Sequence of chain 1.A:
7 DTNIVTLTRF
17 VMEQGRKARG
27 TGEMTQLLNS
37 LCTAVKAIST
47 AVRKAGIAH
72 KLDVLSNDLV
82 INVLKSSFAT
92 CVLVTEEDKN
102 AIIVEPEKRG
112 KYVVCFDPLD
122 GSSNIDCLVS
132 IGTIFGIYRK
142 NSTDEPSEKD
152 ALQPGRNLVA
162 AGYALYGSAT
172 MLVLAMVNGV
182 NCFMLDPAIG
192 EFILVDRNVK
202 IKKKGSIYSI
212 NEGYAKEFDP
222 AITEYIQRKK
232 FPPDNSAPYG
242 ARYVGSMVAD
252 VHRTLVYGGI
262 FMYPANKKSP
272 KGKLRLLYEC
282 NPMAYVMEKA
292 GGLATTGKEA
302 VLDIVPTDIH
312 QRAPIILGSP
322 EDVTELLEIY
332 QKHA

This protein binds this small molecule.
Small molecule (SMILES): O=P(O)(O)OC[C@@H]1O[C@H](COP(=O)(O)O)[C@@H](O)[C@@H]1O

Binding-site contacts:
Ligand atom O2P contacts residue SER123 of chain 1.B at 3.6 Å (h-bond).
Ligand atom O1P contacts residue GLU97 of chain 1.B at 3.5 Å (salt-bridge).
Ligand atom O6P contacts residue ASN212 of chain 1.B at 2.8 Å (h-bond).
Ligand atom O3 contacts residue MET248 of chain 1.B at 2.4 Å (h-bond).
Ligand atom O1P contacts residue GLU280 of chain 1.B at 3.9 Å.
Ligand atom O6P contacts residue TYR264 of chain 1.B at 3.8 Å.
Ligand atom C4 contacts residue GLY246 of chain 1.B at 3.5 Å.
Ligand atom P1 contacts residue GLY122 of chain 1.B at 3.2 Å.
Ligand atom C5 contacts residue LYS274 of chain 1.B at 3.7 Å.
Ligand atom P1 contacts residue ZN1 of chain 1.F at 3.5 Å.
Ligand atom P1 contacts residue ZN1 of chain 1.G at 3.6 Å.
Ligand atom O3 contacts residue ASP121 of chain 1.B at 3.4 Å (salt-bridge).
Ligand atom O1 contacts residue GLY122 of chain 1.B at 2.6 Å (h-bond).
Ligand atom C2 contacts residue ASP121 of chain 1.B at 3.9 Å.
Ligand atom O5P contacts residue TYR264 of chain 1.B at 3.5 Å (h-bond).
Ligand atom C6 contacts residue LYS274 of chain 1.B at 3.1 Å.
Ligand atom O4P contacts residue ARG243 of chain 1.A at 2.7 Å (salt-bridge).
Ligand atom O6P contacts residue TYR244 of chain 1.B at 2.8 Å (h-bond).
Ligand atom O2P contacts residue ZN1 of chain 1.F at 3.9 Å.
Ligand atom O3 contacts residue GLY246 of chain 1.B at 3.6 Å (h-bond).
Ligand atom O2P contacts residue LEU120 of chain 1.B at 3.6 Å.
Ligand atom O2P contacts residue ZN1 of chain 1.G at 2.5 Å.
Ligand atom O1P contacts residue ZN1 of chain 1.F at 2.4 Å.
Ligand atom O4 contacts residue TYR244 of chain 1.B at 3.5 Å (h-bond).
Ligand atom O3 contacts residue SER247 of chain 1.B at 3.0 Å.
Ligand atom O4P contacts residue ASN212 of chain 1.B at 3.6 Å (h-bond).
Ligand atom P2 contacts residue ASN212 of chain 1.B at 3.3 Å.
Ligand atom O5 contacts residue LYS274 of chain 1.B at 3.3 Å (salt-bridge).
Ligand atom O1P contacts residue ZN1 of chain 1.G at 3.8 Å.
Ligand atom O5P contacts residue TYR215 of chain 1.B at 2.7 Å (h-bond).
Ligand atom C1 contacts residue ASP121 of chain 1.B at 3.9 Å.
Ligand atom O5P contacts residue ASN212 of chain 1.B at 3.2 Å (h-bond).
Ligand atom O6P contacts residue ARG243 of chain 1.A at 3.8 Å.
Ligand atom O6 contacts residue LYS274 of chain 1.B at 3.5 Å (salt-bridge).
Ligand atom O1 contacts residue ASP121 of chain 1.B at 3.1 Å (salt-bridge).
Ligand atom O2P contacts residue ASP121 of chain 1.B at 3.3 Å.
Ligand atom C1 contacts residue GLY122 of chain 1.B at 3.6 Å.
Ligand atom O4 contacts residue GLY246 of chain 1.B at 3.5 Å.
Ligand atom C3 contacts residue MET248 of chain 1.B at 3.4 Å (hydrophobic).
Ligand atom O2P contacts residue GLY122 of chain 1.B at 2.5 Å (h-bond).

Sequence of chain 1.B:
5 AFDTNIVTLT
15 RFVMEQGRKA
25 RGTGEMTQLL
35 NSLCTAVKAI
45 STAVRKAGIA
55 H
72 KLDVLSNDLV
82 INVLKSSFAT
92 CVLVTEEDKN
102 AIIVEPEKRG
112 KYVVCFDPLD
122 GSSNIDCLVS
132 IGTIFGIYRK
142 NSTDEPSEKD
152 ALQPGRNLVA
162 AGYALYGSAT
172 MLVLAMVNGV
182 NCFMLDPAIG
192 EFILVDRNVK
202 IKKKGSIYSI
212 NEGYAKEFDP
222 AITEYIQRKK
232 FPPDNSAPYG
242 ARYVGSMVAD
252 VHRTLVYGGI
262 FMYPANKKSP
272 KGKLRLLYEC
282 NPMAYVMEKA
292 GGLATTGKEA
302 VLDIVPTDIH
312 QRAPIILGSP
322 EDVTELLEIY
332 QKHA